Binding-site contacts:
Ligand atom C2 contacts residue ASN771 of chain 1.C at 2.4 Å.
Ligand atom C7 contacts residue ASN771 of chain 1.C at 3.7 Å.
Ligand atom C6 contacts residue PRO769 of chain 1.C at 3.9 Å (hydrophobic).
Ligand atom O6 contacts residue SER732 of chain 1.C at 3.7 Å.
Ligand atom C6 contacts residue SER732 of chain 1.C at 3.8 Å.
Ligand atom C3 contacts residue ASN771 of chain 1.C at 3.8 Å.
Ligand atom O5 contacts residue ASN771 of chain 1.C at 2.5 Å (h-bond).
Ligand atom C1 contacts residue ASN771 of chain 1.C at 1.4 Å.
Ligand atom C4 contacts residue ASN771 of chain 1.C at 4.2 Å.
Ligand atom N2 contacts residue ASN771 of chain 1.C at 2.8 Å (h-bond).
Ligand atom C5 contacts residue ASN771 of chain 1.C at 3.7 Å.
Ligand atom O7 contacts residue ASN771 of chain 1.C at 4.2 Å.

This protein binds this small molecule.
Small molecule (SMILES): CC(=O)N[C@@H]1[C@@H](O)[C@H](O)[C@@H](CO)O[C@H]1O

Sequence of chain 1.C:
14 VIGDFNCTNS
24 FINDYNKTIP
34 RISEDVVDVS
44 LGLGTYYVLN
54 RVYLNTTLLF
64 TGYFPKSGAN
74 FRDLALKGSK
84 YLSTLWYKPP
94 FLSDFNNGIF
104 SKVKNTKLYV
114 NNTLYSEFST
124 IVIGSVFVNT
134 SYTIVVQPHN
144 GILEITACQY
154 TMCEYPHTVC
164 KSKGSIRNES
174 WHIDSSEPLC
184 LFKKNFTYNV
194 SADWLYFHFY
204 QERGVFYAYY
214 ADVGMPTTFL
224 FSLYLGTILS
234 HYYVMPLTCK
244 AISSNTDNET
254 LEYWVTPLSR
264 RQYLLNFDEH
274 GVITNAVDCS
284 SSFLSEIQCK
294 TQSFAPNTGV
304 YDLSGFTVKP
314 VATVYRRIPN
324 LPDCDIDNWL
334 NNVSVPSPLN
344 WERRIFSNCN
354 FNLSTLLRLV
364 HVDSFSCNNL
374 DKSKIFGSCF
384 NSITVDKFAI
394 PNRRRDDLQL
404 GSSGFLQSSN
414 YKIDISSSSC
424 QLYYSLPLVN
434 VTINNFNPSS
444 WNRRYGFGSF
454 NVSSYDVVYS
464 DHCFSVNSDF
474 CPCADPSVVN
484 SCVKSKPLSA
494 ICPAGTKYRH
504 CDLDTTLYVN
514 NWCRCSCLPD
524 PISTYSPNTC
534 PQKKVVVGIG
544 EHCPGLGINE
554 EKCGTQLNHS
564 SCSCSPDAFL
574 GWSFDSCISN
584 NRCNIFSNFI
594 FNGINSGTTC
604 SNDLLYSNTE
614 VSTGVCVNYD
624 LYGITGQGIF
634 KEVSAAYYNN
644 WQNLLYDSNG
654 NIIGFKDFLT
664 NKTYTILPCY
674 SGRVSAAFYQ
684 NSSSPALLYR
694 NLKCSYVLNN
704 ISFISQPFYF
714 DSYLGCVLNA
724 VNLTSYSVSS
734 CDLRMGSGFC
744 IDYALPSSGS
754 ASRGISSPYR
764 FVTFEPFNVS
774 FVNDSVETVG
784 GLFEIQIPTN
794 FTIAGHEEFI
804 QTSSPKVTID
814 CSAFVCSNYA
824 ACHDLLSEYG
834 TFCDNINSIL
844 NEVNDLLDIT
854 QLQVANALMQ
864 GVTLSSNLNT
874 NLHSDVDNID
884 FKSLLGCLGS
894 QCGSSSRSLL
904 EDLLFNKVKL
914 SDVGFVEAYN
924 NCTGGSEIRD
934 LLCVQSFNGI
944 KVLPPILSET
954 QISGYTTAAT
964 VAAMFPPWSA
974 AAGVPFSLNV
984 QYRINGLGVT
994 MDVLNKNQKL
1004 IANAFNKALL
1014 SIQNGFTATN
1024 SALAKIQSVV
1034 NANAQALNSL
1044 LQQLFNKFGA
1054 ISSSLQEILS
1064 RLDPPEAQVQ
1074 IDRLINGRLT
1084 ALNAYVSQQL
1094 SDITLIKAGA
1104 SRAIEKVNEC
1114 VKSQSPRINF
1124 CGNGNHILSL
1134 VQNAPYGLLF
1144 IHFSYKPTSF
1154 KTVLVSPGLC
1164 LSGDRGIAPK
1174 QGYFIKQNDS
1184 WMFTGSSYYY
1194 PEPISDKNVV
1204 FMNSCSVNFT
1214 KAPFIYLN